Sequence of chain 1.C:
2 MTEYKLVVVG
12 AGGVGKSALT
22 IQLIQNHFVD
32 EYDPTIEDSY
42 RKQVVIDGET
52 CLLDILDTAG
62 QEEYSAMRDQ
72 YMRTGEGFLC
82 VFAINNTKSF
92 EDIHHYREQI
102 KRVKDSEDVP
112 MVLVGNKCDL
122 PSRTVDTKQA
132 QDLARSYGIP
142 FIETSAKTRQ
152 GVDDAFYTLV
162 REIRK

Binding-site contacts:
Ligand atom O6 contacts residue ALA147 of chain 1.C at 3.3 Å (h-bond).
Ligand atom O2A contacts residue SER18 of chain 1.C at 3.5 Å.
Ligand atom N7 contacts residue ASN117 of chain 1.C at 2.9 Å (h-bond).
Ligand atom O2A contacts residue MG1 of chain 1.L at 3.5 Å.
Ligand atom O2' contacts residue ASP31 of chain 1.C at 3.6 Å.
Ligand atom PB contacts residue MG1 of chain 1.L at 3.4 Å.
Ligand atom O2' contacts residue VAL30 of chain 1.C at 2.7 Å (h-bond).
Ligand atom C5' contacts residue GLY14 of chain 1.C at 3.6 Å.
Ligand atom O2' contacts residue PHE29 of chain 1.C at 3.6 Å.
Ligand atom O6 contacts residue ASN117 of chain 1.C at 3.5 Å (h-bond).
Ligand atom O1B contacts residue VAL15 of chain 1.C at 3.5 Å (h-bond).
Ligand atom O1A contacts residue SER18 of chain 1.C at 3.6 Å.
Ligand atom O1G contacts residue MG1 of chain 1.L at 2.0 Å.
Ligand atom O1B contacts residue GLY14 of chain 1.C at 3.6 Å (h-bond).
Ligand atom C5 contacts residue ASN117 of chain 1.C at 3.6 Å.
Ligand atom N3B contacts residue GLY14 of chain 1.C at 3.0 Å (h-bond).
Ligand atom O2G contacts residue THR36 of chain 1.C at 3.6 Å (h-bond).
Ligand atom O1G contacts residue THR36 of chain 1.C at 2.9 Å (h-bond).
Ligand atom O1B contacts residue LYS17 of chain 1.C at 2.8 Å (salt-bridge).
Ligand atom O2B contacts residue LYS17 of chain 1.C at 3.7 Å.
Ligand atom O6 contacts residue LYS118 of chain 1.C at 3.5 Å.
Ligand atom O2B contacts residue SER18 of chain 1.C at 2.9 Å (h-bond).
Ligand atom PG contacts residue MG1 of chain 1.L at 3.3 Å.
Ligand atom O1B contacts residue GLY16 of chain 1.C at 3.1 Å (h-bond).
Ligand atom O1A contacts residue ALA19 of chain 1.C at 2.8 Å (h-bond).
Ligand atom N1 contacts residue ASP120 of chain 1.C at 2.9 Å (salt-bridge).
Ligand atom O3' contacts residue ASP31 of chain 1.C at 3.3 Å (salt-bridge).
Ligand atom PB contacts residue LYS17 of chain 1.C at 3.5 Å.
Ligand atom N1 contacts residue LYS148 of chain 1.C at 3.6 Å.
Ligand atom O3G contacts residue GLY61 of chain 1.C at 2.8 Å (h-bond).
Ligand atom O2B contacts residue MG1 of chain 1.L at 2.1 Å.
Ligand atom O3A contacts residue GLY16 of chain 1.C at 3.3 Å.
Ligand atom O3A contacts residue LYS17 of chain 1.C at 3.6 Å.
Ligand atom O3G contacts residue LYS17 of chain 1.C at 2.9 Å (salt-bridge).
Ligand atom O6 contacts residue SER146 of chain 1.C at 3.3 Å (h-bond).
Ligand atom O6 contacts residue ASP120 of chain 1.C at 3.7 Å.
Ligand atom O2G contacts residue PRO35 of chain 1.C at 3.2 Å.
Ligand atom O3G contacts residue GLY13 of chain 1.C at 3.5 Å.
Ligand atom N2 contacts residue ASP120 of chain 1.C at 3.6 Å (salt-bridge).
Ligand atom N3B contacts residue MG1 of chain 1.L at 3.7 Å.

This small molecule binds to this protein.
Small molecule (SMILES): Nc1nc2c(ncn2[C@@H]2O[C@H](CO[P](=O)(O)O[P](=O)(O)NP(=O)(O)O)[C@@H](O)[C@H]2O)c(=O)[nH]1